This protein binds this small molecule.
Small molecule (SMILES): CC(=O)N[C@@H]1[C@@H](O)[C@H](O)[C@@H](CO)O[C@H]1O

Sequence of chain 1.U:
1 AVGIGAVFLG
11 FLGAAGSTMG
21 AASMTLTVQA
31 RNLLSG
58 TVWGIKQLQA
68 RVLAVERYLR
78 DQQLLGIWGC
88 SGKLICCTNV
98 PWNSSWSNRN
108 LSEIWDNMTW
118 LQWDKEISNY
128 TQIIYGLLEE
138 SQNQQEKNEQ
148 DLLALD

Binding-site contacts:
Ligand atom O7 contacts residue ASN107 of chain 1.U at 3.2 Å (h-bond).
Ligand atom C7 contacts residue ASN107 of chain 1.U at 3.2 Å.
Ligand atom C4 contacts residue ASN107 of chain 1.U at 3.4 Å.
Ligand atom C3 contacts residue ASN107 of chain 1.U at 3.1 Å.
Ligand atom N2 contacts residue ASN107 of chain 1.U at 2.6 Å (h-bond).
Ligand atom O5 contacts residue ASN107 of chain 1.U at 2.1 Å (h-bond).
Ligand atom C6 contacts residue SER109 of chain 1.U at 3.7 Å.
Ligand atom C1 contacts residue ASN107 of chain 1.U at 1.4 Å.
Ligand atom C2 contacts residue ASN107 of chain 1.U at 1.7 Å.
Ligand atom O3 contacts residue ASN107 of chain 1.U at 3.9 Å.
Ligand atom O7 contacts residue GLU110 of chain 1.U at 3.7 Å.
Ligand atom C5 contacts residue ASN107 of chain 1.U at 3.2 Å.
Ligand atom C6 contacts residue ASN107 of chain 1.U at 4.3 Å.
Ligand atom O5 contacts residue SER109 of chain 1.U at 4.4 Å.
Ligand atom O6 contacts residue SER109 of chain 1.U at 3.1 Å (h-bond).